Binding-site contacts:
Ligand atom CAH contacts residue TRP159 of chain 1.C at 3.8 Å (hydrophobic).
Ligand atom CAG contacts residue MET90 of chain 1.C at 3.8 Å (hydrophobic).
Ligand atom OAD contacts residue ASN43 of chain 1.C at 3.7 Å.
Ligand atom CAH contacts residue LEU99 of chain 1.C at 3.9 Å (hydrophobic).
Ligand atom CAU contacts residue ASN43 of chain 1.C at 4.0 Å.
Ligand atom CAS contacts residue ILE183 of chain 1.C at 4.0 Å (hydrophobic).
Ligand atom CAV contacts residue ILE183 of chain 1.C at 3.7 Å (hydrophobic).
Ligand atom CAM contacts residue ILE183 of chain 1.C at 4.0 Å (hydrophobic).
Ligand atom OAC contacts residue ALA47 of chain 1.C at 3.3 Å.
Ligand atom CAX contacts residue MET90 of chain 1.C at 3.8 Å (hydrophobic).
Ligand atom CAJ contacts residue ASN98 of chain 1.C at 3.9 Å.
Ligand atom CAI contacts residue PHE131 of chain 1.C at 3.6 Å (hydrophobic).
Ligand atom CAM contacts residue ALA44 of chain 1.C at 3.9 Å (hydrophobic).
Ligand atom OAB contacts residue ASN43 of chain 1.C at 3.9 Å.
Ligand atom NBA contacts residue PHE131 of chain 1.C at 3.4 Å.
Ligand atom CAG contacts residue ASN98 of chain 1.C at 3.8 Å.
Ligand atom OAD contacts residue ILE183 of chain 1.C at 3.4 Å.
Ligand atom CAV contacts residue ASN43 of chain 1.C at 3.8 Å.
Ligand atom CAM contacts residue ASN43 of chain 1.C at 4.0 Å.
Ligand atom NAQ contacts residue PHE131 of chain 1.C at 3.5 Å.
Ligand atom OAC contacts residue THR181 of chain 1.C at 3.7 Å.
Ligand atom CAO contacts residue MET90 of chain 1.C at 3.6 Å (hydrophobic).
Ligand atom CAP contacts residue PHE131 of chain 1.C at 3.5 Å (hydrophobic).
Ligand atom CL contacts residue THR181 of chain 1.C at 3.8 Å.
Ligand atom CAN contacts residue PHE131 of chain 1.C at 3.5 Å (hydrophobic).
Ligand atom CAM contacts residue ASP85 of chain 1.C at 3.5 Å.
Ligand atom OAC contacts residue ASP85 of chain 1.C at 2.5 Å (salt-bridge).
Ligand atom CAJ contacts residue MET90 of chain 1.C at 3.5 Å (hydrophobic).
Ligand atom CAH contacts residue ASN98 of chain 1.C at 4.0 Å.
Ligand atom NAQ contacts residue MET90 of chain 1.C at 3.8 Å.
Ligand atom CAZ contacts residue ILE183 of chain 1.C at 3.9 Å (hydrophobic).
Ligand atom CAF contacts residue TRP159 of chain 1.C at 3.6 Å (hydrophobic).
Ligand atom CAK contacts residue LEU99 of chain 1.C at 3.6 Å (hydrophobic).
Ligand atom CAL contacts residue PHE131 of chain 1.C at 3.5 Å (hydrophobic).
Ligand atom OAR contacts residue ILE183 of chain 1.C at 3.2 Å.
Ligand atom CAU contacts residue ASP85 of chain 1.C at 3.4 Å.
Ligand atom CAF contacts residue ASN98 of chain 1.C at 3.7 Å.
Ligand atom CL contacts residue MET90 of chain 1.C at 3.8 Å.
Ligand atom CAL contacts residue ASN98 of chain 1.C at 3.5 Å.
Ligand atom CAX contacts residue PHE131 of chain 1.C at 3.5 Å (hydrophobic).

Sequence of chain 1.C:
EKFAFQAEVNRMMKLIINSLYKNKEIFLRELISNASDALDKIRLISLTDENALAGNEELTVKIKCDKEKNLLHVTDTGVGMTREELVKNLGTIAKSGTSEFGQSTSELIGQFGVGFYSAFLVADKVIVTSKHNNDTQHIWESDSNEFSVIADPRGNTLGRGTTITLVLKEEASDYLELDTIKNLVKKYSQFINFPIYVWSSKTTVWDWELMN

The protein below binds the small molecule below.
Small molecule (SMILES): COC(=O)c1c(O)cc(O)c(Cl)c1CCc1nccn1Cc1ccccc1